Sequence of chain 1.B:
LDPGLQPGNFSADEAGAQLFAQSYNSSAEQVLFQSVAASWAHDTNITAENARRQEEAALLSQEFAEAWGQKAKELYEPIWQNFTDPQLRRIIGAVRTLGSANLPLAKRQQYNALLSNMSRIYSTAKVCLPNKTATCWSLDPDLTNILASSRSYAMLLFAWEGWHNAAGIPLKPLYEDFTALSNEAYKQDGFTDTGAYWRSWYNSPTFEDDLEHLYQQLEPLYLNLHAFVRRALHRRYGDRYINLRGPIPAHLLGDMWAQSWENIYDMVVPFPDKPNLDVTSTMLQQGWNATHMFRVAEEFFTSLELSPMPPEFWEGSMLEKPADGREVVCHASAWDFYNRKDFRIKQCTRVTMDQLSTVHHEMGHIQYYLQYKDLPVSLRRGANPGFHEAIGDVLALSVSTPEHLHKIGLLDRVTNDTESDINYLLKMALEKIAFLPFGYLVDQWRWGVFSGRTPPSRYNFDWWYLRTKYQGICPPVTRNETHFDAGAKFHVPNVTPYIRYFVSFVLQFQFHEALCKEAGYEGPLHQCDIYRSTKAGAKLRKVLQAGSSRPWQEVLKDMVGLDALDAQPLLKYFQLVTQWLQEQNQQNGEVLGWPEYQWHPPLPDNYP

The small molecule below binds the protein below.
Small molecule (SMILES): CC(=O)N[C@H]1[C@H](O[C@H]2[C@H](O)[C@@H](NC(C)=O)CO[C@@H]2CO)O[C@H](CO)[C@@H](O)[C@@H]1O

Binding-site contacts:
Ligand atom C7 contacts residue ASN82 of chain 1.B at 3.3 Å.
Ligand atom O5 contacts residue ASN82 of chain 1.B at 2.3 Å (h-bond).
Ligand atom C5 contacts residue ASN82 of chain 1.B at 3.6 Å.
Ligand atom O7 contacts residue ASN82 of chain 1.B at 3.7 Å.
Ligand atom C3 contacts residue ASN82 of chain 1.B at 3.8 Å.
Ligand atom N2 contacts residue ASN82 of chain 1.B at 3.0 Å (h-bond).
Ligand atom C8 contacts residue ASN82 of chain 1.B at 3.1 Å.
Ligand atom C2 contacts residue ASN82 of chain 1.B at 2.6 Å.
Ligand atom C8 contacts residue THR84 of chain 1.B at 3.4 Å.
Ligand atom C1 contacts residue ASN82 of chain 1.B at 1.4 Å.
Ligand atom C4 contacts residue ASN82 of chain 1.B at 4.3 Å.